Sequence of chain 1.L:
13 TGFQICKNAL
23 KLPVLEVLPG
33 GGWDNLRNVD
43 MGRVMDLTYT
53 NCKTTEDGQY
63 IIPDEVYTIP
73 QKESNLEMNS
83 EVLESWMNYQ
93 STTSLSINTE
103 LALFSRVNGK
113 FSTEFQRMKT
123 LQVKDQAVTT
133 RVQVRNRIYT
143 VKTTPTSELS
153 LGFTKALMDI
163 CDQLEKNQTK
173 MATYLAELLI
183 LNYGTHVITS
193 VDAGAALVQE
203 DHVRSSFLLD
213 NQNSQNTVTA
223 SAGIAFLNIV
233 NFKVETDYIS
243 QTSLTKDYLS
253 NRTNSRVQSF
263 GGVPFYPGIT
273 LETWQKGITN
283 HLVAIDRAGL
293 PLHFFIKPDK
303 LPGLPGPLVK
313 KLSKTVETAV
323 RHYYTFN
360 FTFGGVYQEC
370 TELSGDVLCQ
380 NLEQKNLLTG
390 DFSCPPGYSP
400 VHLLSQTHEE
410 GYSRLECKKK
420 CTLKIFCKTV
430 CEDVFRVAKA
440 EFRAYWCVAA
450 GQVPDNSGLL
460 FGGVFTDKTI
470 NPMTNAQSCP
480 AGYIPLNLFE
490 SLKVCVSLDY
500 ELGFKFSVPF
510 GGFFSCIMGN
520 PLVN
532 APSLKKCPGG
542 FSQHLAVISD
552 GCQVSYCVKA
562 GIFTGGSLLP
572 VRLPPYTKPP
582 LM

Binding-site contacts:
Ligand atom C3 contacts residue ASN253 of chain 1.L at 3.8 Å.
Ligand atom C1 contacts residue ASN253 of chain 1.L at 1.4 Å.
Ligand atom O3 contacts residue GLN128 of chain 1.L at 3.8 Å.
Ligand atom C5 contacts residue LEU251 of chain 1.L at 4.4 Å (hydrophobic).
Ligand atom O6 contacts residue LEU251 of chain 1.L at 3.8 Å.
Ligand atom C5 contacts residue ASN253 of chain 1.L at 3.7 Å.
Ligand atom O7 contacts residue ASN253 of chain 1.L at 3.8 Å.
Ligand atom N2 contacts residue ASN253 of chain 1.L at 2.9 Å (h-bond).
Ligand atom C8 contacts residue THR255 of chain 1.L at 4.5 Å.
Ligand atom N2 contacts residue SER207 of chain 1.L at 3.6 Å (h-bond).
Ligand atom C2 contacts residue ASN253 of chain 1.L at 2.5 Å.
Ligand atom C4 contacts residue SER207 of chain 1.L at 4.4 Å.
Ligand atom C4 contacts residue ASN253 of chain 1.L at 4.2 Å.
Ligand atom C7 contacts residue ASN253 of chain 1.L at 3.5 Å.
Ligand atom C1 contacts residue SER207 of chain 1.L at 4.2 Å.
Ligand atom N2 contacts residue VAL205 of chain 1.L at 4.3 Å.
Ligand atom O5 contacts residue ASN253 of chain 1.L at 2.4 Å (h-bond).
Ligand atom C6 contacts residue LEU251 of chain 1.L at 3.6 Å (hydrophobic).
Ligand atom C3 contacts residue SER207 of chain 1.L at 4.0 Å.
Ligand atom O5 contacts residue LEU251 of chain 1.L at 3.9 Å.
Ligand atom C2 contacts residue SER207 of chain 1.L at 3.2 Å.
Ligand atom O3 contacts residue SER207 of chain 1.L at 3.7 Å.

The small molecule below binds the protein below.
Small molecule (SMILES): CC(=O)N[C@@H]1[C@@H](O)[C@H](O)[C@@H](CO)O[C@H]1O